Binding-site contacts:
Ligand atom CA contacts residue TRP77 of chain 1.A at 3.2 Å (hydrophobic).
Ligand atom C contacts residue TRP77 of chain 1.A at 3.8 Å (hydrophobic).
Ligand atom CE2 contacts residue GLU35 of chain 1.A at 3.9 Å.
Ligand atom O contacts residue GLY79 of chain 1.A at 2.9 Å (h-bond).
Ligand atom NE1 contacts residue GLU35 of chain 1.A at 3.5 Å.
Ligand atom CB contacts residue ARG76 of chain 1.A at 3.7 Å.
Ligand atom CA contacts residue ASP31 of chain 1.A at 3.8 Å.
Ligand atom CG contacts residue ASP31 of chain 1.A at 3.7 Å.
Ligand atom CG contacts residue ARG76 of chain 1.A at 3.6 Å.
Ligand atom CE3 contacts residue ARG76 of chain 1.A at 3.6 Å.
Ligand atom CE3 contacts residue PHE78 of chain 1.A at 3.8 Å (hydrophobic).
Ligand atom CB contacts residue ASP31 of chain 1.A at 3.5 Å.
Ligand atom C contacts residue ASP31 of chain 1.A at 3.7 Å.
Ligand atom O contacts residue TRP77 of chain 1.A at 3.6 Å.
Ligand atom CB contacts residue GLY79 of chain 1.A at 3.6 Å.
Ligand atom CZ3 contacts residue ILE83 of chain 1.A at 3.9 Å (hydrophobic).
Ligand atom CH2 contacts residue ILE83 of chain 1.A at 3.7 Å (hydrophobic).
Ligand atom OD2 contacts residue ARG76 of chain 1.A at 2.7 Å (salt-bridge).
Ligand atom N contacts residue TRP77 of chain 1.A at 2.7 Å (h-bond).
Ligand atom CD2 contacts residue PHE78 of chain 1.A at 3.5 Å (hydrophobic).
Ligand atom CH2 contacts residue PHE78 of chain 1.A at 3.8 Å (hydrophobic).
Ligand atom NE1 contacts residue ASP31 of chain 1.A at 3.2 Å (salt-bridge).
Ligand atom CE3 contacts residue TRP77 of chain 1.A at 3.6 Å (hydrophobic).
Ligand atom NE1 contacts residue PHE78 of chain 1.A at 3.6 Å.
Ligand atom CA contacts residue ASP31 of chain 1.A at 3.6 Å.
Ligand atom O contacts residue GLY80 of chain 1.A at 3.7 Å.
Ligand atom OD1 contacts residue ARG76 of chain 1.A at 3.4 Å (salt-bridge).
Ligand atom OG contacts residue ASP31 of chain 1.A at 3.5 Å (salt-bridge).
Ligand atom CB contacts residue PHE78 of chain 1.A at 3.9 Å (hydrophobic).
Ligand atom CE2 contacts residue PHE78 of chain 1.A at 3.5 Å (hydrophobic).
Ligand atom O contacts residue PHE78 of chain 1.A at 3.5 Å.
Ligand atom O contacts residue GLY80 of chain 1.A at 2.9 Å (h-bond).
Ligand atom C contacts residue GLY79 of chain 1.A at 3.8 Å.
Ligand atom CH2 contacts residue LEU73 of chain 1.A at 3.6 Å (hydrophobic).
Ligand atom CB contacts residue ASP31 of chain 1.A at 3.6 Å.
Ligand atom C contacts residue GLY80 of chain 1.A at 3.9 Å.
Ligand atom CZ2 contacts residue PHE78 of chain 1.A at 3.6 Å (hydrophobic).
Ligand atom N contacts residue ASP31 of chain 1.A at 2.9 Å (salt-bridge).
Ligand atom CD2 contacts residue ARG76 of chain 1.A at 3.9 Å.
Ligand atom CA contacts residue TRP77 of chain 1.A at 3.8 Å (hydrophobic).

A small-molecule ligand and the protein it binds are described below.
Small molecule (SMILES): CC(C)[C@H](NC(=O)[C@H](CC(=O)O)NC(=O)[C@H](Cc1c[nH]c2ccccc12)NC(=O)[C@H](CCCNC(N)=[NH2+])NC(=O)[C@@H](N)CO)C(=O)N[C@@H](C)C=O

Sequence of chain 1.A:
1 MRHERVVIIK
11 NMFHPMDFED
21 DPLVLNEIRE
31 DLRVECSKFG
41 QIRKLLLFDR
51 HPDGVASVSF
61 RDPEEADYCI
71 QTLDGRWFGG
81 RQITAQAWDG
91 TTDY